A small-molecule ligand and the protein it binds are described below.
Small molecule (SMILES): COc1ccc([C@@H](C)c2cc(-c3sc(C)nc3C)[nH]n2)cc1

Sequence of chain 1.B:
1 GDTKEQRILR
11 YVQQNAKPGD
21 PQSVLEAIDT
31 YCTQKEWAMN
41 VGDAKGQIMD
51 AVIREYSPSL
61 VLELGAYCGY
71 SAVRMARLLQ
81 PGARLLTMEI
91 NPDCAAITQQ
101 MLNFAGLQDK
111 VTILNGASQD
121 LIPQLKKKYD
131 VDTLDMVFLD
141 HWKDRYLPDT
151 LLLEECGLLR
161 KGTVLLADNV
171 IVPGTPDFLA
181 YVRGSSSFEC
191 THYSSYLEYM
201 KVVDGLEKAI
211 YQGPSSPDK

Binding-site contacts:
Ligand atom C04 contacts residue SER118 of chain 1.B at 3.9 Å.
Ligand atom S02 contacts residue TRP142 of chain 1.B at 3.3 Å.
Ligand atom C15 contacts residue ASP140 of chain 1.B at 3.7 Å.
Ligand atom C15 contacts residue GLY65 of chain 1.B at 3.3 Å.
Ligand atom C20 contacts residue ASP140 of chain 1.B at 3.8 Å.
Ligand atom N05 contacts residue HIS141 of chain 1.B at 3.9 Å.
Ligand atom C01 contacts residue ILE90 of chain 1.B at 3.8 Å (hydrophobic).
Ligand atom C06 contacts residue ARG145 of chain 1.B at 3.4 Å.
Ligand atom N10 contacts residue GLU89 of chain 1.B at 2.7 Å (salt-bridge).
Ligand atom O21 contacts residue TRP142 of chain 1.B at 3.7 Å.
Ligand atom C06 contacts residue SER118 of chain 1.B at 3.4 Å.
Ligand atom N09 contacts residue GLU89 of chain 1.B at 3.4 Å (salt-bridge).
Ligand atom C08 contacts residue MET88 of chain 1.B at 3.6 Å (hydrophobic).
Ligand atom C07 contacts residue HIS141 of chain 1.B at 3.7 Å.
Ligand atom C19 contacts residue HIS141 of chain 1.B at 3.5 Å.
Ligand atom N09 contacts residue GLY65 of chain 1.B at 3.8 Å.
Ligand atom C11 contacts residue GLU89 of chain 1.B at 3.8 Å.
Ligand atom C19 contacts residue TRP142 of chain 1.B at 3.6 Å (hydrophobic).
Ligand atom C03 contacts residue HIS141 of chain 1.B at 3.6 Å.
Ligand atom C15 contacts residue TYR67 of chain 1.B at 3.9 Å (hydrophobic).
Ligand atom C01 contacts residue SER118 of chain 1.B at 3.6 Å.
Ligand atom C04 contacts residue ILE90 of chain 1.B at 3.8 Å (hydrophobic).
Ligand atom C06 contacts residue TRP142 of chain 1.B at 3.9 Å (hydrophobic).
Ligand atom C07 contacts residue ILE90 of chain 1.B at 3.5 Å (hydrophobic).
Ligand atom C12 contacts residue HIS141 of chain 1.B at 3.5 Å.
Ligand atom N10 contacts residue ILE90 of chain 1.B at 3.8 Å.
Ligand atom N09 contacts residue ILE90 of chain 1.B at 3.0 Å (h-bond).
Ligand atom N05 contacts residue SER118 of chain 1.B at 3.0 Å (h-bond).
Ligand atom C16 contacts residue TRP142 of chain 1.B at 3.6 Å (hydrophobic).
Ligand atom C08 contacts residue GLY116 of chain 1.B at 3.6 Å.
Ligand atom C11 contacts residue GLY65 of chain 1.B at 3.9 Å.
Ligand atom C12 contacts residue TRP142 of chain 1.B at 3.9 Å (hydrophobic).
Ligand atom N05 contacts residue ALA117 of chain 1.B at 3.8 Å.
Ligand atom C03 contacts residue ILE90 of chain 1.B at 3.6 Å (hydrophobic).
Ligand atom C17 contacts residue TRP142 of chain 1.B at 3.3 Å (hydrophobic).
Ligand atom C18 contacts residue TRP142 of chain 1.B at 3.3 Å (hydrophobic).
Ligand atom N10 contacts residue GLY65 of chain 1.B at 3.6 Å.
Ligand atom C20 contacts residue HIS141 of chain 1.B at 3.7 Å.
Ligand atom C08 contacts residue ILE90 of chain 1.B at 3.8 Å (hydrophobic).
Ligand atom C06 contacts residue GLN119 of chain 1.B at 3.4 Å.